The small molecule below binds the protein below.
Small molecule (SMILES): O=C(O)c1cc(=O)[nH]c(=O)[nH]1

Sequence of chain 1.B:
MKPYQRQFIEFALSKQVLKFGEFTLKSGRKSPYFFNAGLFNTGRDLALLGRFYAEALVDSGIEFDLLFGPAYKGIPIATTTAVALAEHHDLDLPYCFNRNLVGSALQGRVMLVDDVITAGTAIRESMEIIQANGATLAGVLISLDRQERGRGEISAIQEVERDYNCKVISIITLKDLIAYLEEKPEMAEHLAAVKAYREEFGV

Binding-site contacts:
Ligand atom C5 contacts residue PHE34 of chain 1.B at 3.6 Å (hydrophobic).
Ligand atom O2 contacts residue PHE34 of chain 1.B at 3.6 Å.
Ligand atom N3 contacts residue VAL126 of chain 1.B at 4.1 Å.
Ligand atom O71 contacts residue LYS26 of chain 1.B at 2.9 Å (salt-bridge).
Ligand atom O71 contacts residue THR128 of chain 1.B at 3.9 Å.
Ligand atom C4 contacts residue PHE35 of chain 1.B at 3.7 Å (hydrophobic).
Ligand atom C4 contacts residue ARG156 of chain 1.B at 3.7 Å.
Ligand atom O4 contacts residue PHE34 of chain 1.B at 3.8 Å.
Ligand atom O2 contacts residue PHE35 of chain 1.B at 3.4 Å (h-bond).
Ligand atom N3 contacts residue PHE34 of chain 1.B at 3.5 Å.
Ligand atom C2 contacts residue VAL126 of chain 1.B at 4.3 Å (hydrophobic).
Ligand atom O4 contacts residue ARG156 of chain 1.B at 2.9 Å (salt-bridge).
Ligand atom N1 contacts residue THR128 of chain 1.B at 4.1 Å.
Ligand atom O72 contacts residue LEU25 of chain 1.B at 3.5 Å.
Ligand atom C5 contacts residue ARG156 of chain 1.B at 3.5 Å.
Ligand atom C6 contacts residue LEU25 of chain 1.B at 4.1 Å (hydrophobic).
Ligand atom C6 contacts residue THR128 of chain 1.B at 4.1 Å.
Ligand atom C4 contacts residue PHE34 of chain 1.B at 3.6 Å (hydrophobic).
Ligand atom C2 contacts residue PHE35 of chain 1.B at 3.6 Å (hydrophobic).
Ligand atom O71 contacts residue PHE34 of chain 1.B at 4.3 Å.
Ligand atom O2 contacts residue VAL126 of chain 1.B at 4.4 Å.
Ligand atom O72 contacts residue LYS26 of chain 1.B at 4.0 Å.
Ligand atom C4 contacts residue VAL126 of chain 1.B at 4.2 Å (hydrophobic).
Ligand atom N3 contacts residue PHE35 of chain 1.B at 2.8 Å (h-bond).
Ligand atom O72 contacts residue THR128 of chain 1.B at 3.6 Å.
Ligand atom C6 contacts residue PHE34 of chain 1.B at 3.6 Å (hydrophobic).
Ligand atom O4 contacts residue PHE35 of chain 1.B at 2.9 Å (h-bond).
Ligand atom C2 contacts residue PHE34 of chain 1.B at 3.4 Å (hydrophobic).
Ligand atom C7 contacts residue THR128 of chain 1.B at 3.6 Å.
Ligand atom C7 contacts residue LYS26 of chain 1.B at 3.8 Å.
Ligand atom O71 contacts residue LEU25 of chain 1.B at 3.7 Å.
Ligand atom N1 contacts residue PHE34 of chain 1.B at 3.6 Å.
Ligand atom C7 contacts residue PHE34 of chain 1.B at 4.3 Å (hydrophobic).
Ligand atom C5 contacts residue LEU25 of chain 1.B at 3.8 Å (hydrophobic).
Ligand atom C7 contacts residue LEU25 of chain 1.B at 3.7 Å (hydrophobic).